Sequence of chain 1.C:
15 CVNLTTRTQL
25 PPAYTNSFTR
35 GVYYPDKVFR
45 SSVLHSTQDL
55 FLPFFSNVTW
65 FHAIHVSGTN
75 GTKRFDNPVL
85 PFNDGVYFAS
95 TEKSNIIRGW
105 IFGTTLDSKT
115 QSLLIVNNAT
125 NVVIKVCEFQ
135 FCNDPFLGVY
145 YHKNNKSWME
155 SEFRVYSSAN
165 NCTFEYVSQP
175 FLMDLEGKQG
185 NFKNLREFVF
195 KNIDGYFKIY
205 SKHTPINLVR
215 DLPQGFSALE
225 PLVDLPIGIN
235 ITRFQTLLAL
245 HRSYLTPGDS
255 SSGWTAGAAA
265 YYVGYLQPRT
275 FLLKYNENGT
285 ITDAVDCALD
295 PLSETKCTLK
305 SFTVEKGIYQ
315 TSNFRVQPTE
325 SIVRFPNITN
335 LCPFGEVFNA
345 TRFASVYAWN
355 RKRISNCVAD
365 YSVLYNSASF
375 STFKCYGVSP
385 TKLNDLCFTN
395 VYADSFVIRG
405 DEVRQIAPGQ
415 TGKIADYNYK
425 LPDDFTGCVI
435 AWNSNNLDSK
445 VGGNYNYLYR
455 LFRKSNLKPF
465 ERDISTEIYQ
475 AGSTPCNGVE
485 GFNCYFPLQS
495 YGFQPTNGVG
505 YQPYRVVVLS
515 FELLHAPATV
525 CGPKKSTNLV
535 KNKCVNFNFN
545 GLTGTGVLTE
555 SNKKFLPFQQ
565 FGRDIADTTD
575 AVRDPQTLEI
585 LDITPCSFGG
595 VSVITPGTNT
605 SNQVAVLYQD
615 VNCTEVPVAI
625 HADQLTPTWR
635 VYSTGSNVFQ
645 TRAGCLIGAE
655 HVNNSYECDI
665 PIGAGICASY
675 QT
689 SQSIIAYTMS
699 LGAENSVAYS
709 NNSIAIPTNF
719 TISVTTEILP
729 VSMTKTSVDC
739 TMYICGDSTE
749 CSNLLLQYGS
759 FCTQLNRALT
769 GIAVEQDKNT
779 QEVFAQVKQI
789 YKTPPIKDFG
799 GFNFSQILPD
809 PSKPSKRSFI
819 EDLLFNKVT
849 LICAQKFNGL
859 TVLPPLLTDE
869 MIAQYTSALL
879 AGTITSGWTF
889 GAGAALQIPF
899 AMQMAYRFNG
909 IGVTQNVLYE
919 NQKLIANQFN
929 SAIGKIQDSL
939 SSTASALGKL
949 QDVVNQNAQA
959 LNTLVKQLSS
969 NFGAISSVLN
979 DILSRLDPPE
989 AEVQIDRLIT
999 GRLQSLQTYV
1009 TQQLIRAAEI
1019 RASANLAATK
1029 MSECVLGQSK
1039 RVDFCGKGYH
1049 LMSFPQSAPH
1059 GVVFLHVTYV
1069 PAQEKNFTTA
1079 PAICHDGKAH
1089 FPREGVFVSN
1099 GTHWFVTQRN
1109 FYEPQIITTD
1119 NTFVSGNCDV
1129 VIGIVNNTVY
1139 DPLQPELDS

A protein and the small-molecule ligand that binds it are described below.
Small molecule (SMILES): CC(=O)N[C@@H]1[C@@H](O)[C@H](O)[C@@H](CO)O[C@H]1O

Sequence of chain 1.B:
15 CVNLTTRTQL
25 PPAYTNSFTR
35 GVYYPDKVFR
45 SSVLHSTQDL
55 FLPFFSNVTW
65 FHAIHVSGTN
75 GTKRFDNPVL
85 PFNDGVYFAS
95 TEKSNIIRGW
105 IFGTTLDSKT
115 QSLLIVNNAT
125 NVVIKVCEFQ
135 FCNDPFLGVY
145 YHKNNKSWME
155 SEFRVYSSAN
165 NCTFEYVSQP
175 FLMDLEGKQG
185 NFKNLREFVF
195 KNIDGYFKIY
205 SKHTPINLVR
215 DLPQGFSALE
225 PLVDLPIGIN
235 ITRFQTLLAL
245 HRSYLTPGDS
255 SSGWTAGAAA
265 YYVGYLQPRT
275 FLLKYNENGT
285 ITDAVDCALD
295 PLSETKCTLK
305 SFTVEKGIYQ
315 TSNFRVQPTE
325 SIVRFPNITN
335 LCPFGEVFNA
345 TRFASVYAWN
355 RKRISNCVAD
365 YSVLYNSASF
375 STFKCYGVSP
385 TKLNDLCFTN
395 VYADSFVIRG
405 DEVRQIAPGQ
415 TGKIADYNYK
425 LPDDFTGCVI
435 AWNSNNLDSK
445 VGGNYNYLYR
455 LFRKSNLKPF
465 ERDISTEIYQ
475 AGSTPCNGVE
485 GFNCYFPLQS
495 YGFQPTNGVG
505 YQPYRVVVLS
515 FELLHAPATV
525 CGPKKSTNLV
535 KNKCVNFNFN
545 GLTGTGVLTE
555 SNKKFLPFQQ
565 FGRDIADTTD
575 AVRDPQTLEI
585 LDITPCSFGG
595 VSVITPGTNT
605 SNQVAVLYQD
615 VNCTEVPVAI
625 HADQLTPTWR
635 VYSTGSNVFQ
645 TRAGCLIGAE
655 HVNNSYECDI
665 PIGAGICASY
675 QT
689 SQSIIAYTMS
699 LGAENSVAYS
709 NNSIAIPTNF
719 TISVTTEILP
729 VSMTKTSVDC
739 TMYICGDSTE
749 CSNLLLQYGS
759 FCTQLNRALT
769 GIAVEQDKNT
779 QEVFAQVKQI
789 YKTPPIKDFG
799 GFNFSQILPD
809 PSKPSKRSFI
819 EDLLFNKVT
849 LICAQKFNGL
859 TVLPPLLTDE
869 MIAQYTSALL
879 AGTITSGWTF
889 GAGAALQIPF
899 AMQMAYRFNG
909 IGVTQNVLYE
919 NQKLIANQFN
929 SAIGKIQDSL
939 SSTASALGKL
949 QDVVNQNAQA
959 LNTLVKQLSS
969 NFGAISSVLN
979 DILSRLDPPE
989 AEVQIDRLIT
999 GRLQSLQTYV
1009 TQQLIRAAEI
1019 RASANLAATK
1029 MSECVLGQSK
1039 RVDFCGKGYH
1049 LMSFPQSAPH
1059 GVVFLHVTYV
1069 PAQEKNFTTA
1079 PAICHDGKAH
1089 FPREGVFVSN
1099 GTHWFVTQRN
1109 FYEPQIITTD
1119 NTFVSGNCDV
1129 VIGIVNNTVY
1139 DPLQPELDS

Binding-site contacts:
Ligand atom C7 contacts residue GLN895 of chain 1.B at 4.5 Å.
Ligand atom C1 contacts residue ASN1074 of chain 1.C at 1.4 Å.
Ligand atom C3 contacts residue ASN1074 of chain 1.C at 3.8 Å.
Ligand atom C5 contacts residue ASN1074 of chain 1.C at 3.7 Å.
Ligand atom C7 contacts residue ASN1074 of chain 1.C at 3.1 Å.
Ligand atom C4 contacts residue ASN1074 of chain 1.C at 4.2 Å.
Ligand atom O7 contacts residue GLU1072 of chain 1.C at 4.5 Å.
Ligand atom O7 contacts residue ASN1074 of chain 1.C at 3.0 Å (h-bond).
Ligand atom C8 contacts residue ASN1074 of chain 1.C at 4.3 Å.
Ligand atom O7 contacts residue LYS1073 of chain 1.C at 4.1 Å.
Ligand atom N2 contacts residue ASN1074 of chain 1.C at 2.9 Å (h-bond).
Ligand atom C2 contacts residue ASN1074 of chain 1.C at 2.5 Å.
Ligand atom C6 contacts residue ASN1074 of chain 1.C at 4.5 Å.
Ligand atom O5 contacts residue ASN1074 of chain 1.C at 2.4 Å (h-bond).
Ligand atom C8 contacts residue GLN895 of chain 1.B at 4.1 Å.
Ligand atom C8 contacts residue VAL705 of chain 1.C at 4.4 Å (hydrophobic).
Ligand atom O7 contacts residue ALA713 of chain 1.C at 4.3 Å.